A small-molecule ligand and the protein it binds are described below.
Small molecule (SMILES): CC(C)CCC[C@@H](C)[C@H]1CC[C@H]2[C@@H]3CC=C4C[C@@H](OC(=O)CCC(=O)O)CC[C@]4(C)[C@H]3CC[C@]12C

Sequence of chain 1.B:
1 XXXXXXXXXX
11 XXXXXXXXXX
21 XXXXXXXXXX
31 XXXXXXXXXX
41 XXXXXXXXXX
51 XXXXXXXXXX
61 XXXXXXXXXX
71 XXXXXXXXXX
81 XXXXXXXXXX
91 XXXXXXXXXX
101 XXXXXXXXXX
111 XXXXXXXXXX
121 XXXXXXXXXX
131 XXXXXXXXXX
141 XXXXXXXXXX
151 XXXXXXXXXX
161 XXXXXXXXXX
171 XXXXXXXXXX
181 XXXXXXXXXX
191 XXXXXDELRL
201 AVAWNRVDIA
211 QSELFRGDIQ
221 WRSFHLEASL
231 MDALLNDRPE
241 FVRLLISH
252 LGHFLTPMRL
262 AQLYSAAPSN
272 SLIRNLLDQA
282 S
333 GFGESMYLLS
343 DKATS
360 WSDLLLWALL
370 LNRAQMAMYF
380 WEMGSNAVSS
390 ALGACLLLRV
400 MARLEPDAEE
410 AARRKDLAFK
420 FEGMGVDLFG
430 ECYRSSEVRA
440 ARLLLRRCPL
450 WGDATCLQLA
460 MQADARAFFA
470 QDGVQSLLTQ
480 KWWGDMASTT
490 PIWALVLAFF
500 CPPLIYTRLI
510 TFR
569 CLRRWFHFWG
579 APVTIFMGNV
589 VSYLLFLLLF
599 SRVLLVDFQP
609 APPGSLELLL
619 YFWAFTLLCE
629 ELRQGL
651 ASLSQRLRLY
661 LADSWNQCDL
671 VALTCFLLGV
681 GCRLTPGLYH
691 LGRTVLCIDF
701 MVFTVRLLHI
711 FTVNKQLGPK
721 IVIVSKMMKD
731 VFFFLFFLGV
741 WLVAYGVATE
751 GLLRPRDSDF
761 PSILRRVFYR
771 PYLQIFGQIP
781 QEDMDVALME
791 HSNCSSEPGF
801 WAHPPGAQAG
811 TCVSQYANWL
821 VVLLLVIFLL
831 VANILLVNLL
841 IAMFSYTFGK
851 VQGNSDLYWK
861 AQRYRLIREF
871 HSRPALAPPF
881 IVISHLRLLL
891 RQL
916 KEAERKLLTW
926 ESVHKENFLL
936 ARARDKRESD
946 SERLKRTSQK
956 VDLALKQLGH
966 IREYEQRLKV

Binding-site contacts:
Ligand atom CAL contacts residue PHE584 of chain 1.B at 4.3 Å (hydrophobic).
Ligand atom CAI contacts residue VAL495 of chain 1.B at 3.5 Å (hydrophobic).
Ligand atom CBF contacts residue VAL589 of chain 1.B at 4.1 Å (hydrophobic).
Ligand atom OAF contacts residue ASN714 of chain 1.B at 2.2 Å (h-bond).
Ligand atom CAM contacts residue ILE491 of chain 1.B at 3.6 Å (hydrophobic).
Ligand atom CAT contacts residue VAL588 of chain 1.B at 3.8 Å (hydrophobic).
Ligand atom CAU contacts residue LEU592 of chain 1.B at 4.3 Å (hydrophobic).
Ligand atom CAV contacts residue VAL495 of chain 1.B at 4.3 Å (hydrophobic).
Ligand atom CAM contacts residue ASN714 of chain 1.B at 4.0 Å.
Ligand atom CAE contacts residue LEU592 of chain 1.B at 3.9 Å (hydrophobic).
Ligand atom CAS contacts residue LEU592 of chain 1.B at 3.8 Å (hydrophobic).
Ligand atom CAX contacts residue ASN714 of chain 1.B at 3.3 Å.
Ligand atom CAY contacts residue ILE491 of chain 1.B at 4.3 Å (hydrophobic).
Ligand atom CAS contacts residue VAL589 of chain 1.B at 3.3 Å (hydrophobic).
Ligand atom CAY contacts residue PHE584 of chain 1.B at 4.3 Å (hydrophobic).
Ligand atom CAX contacts residue ILE491 of chain 1.B at 4.2 Å (hydrophobic).
Ligand atom CAO contacts residue VAL589 of chain 1.B at 4.1 Å (hydrophobic).
Ligand atom CAR contacts residue PHE711 of chain 1.B at 4.2 Å (hydrophobic).
Ligand atom CAZ contacts residue VAL495 of chain 1.B at 4.0 Å (hydrophobic).
Ligand atom CAR contacts residue VAL588 of chain 1.B at 3.9 Å (hydrophobic).
Ligand atom OAW contacts residue ILE491 of chain 1.B at 4.1 Å.
Ligand atom CAD contacts residue LEU592 of chain 1.B at 4.5 Å (hydrophobic).
Ligand atom CAL contacts residue ILE491 of chain 1.B at 4.2 Å (hydrophobic).
Ligand atom OAH contacts residue TRP481 of chain 1.B at 3.1 Å (h-bond).
Ligand atom CAD contacts residue VAL588 of chain 1.B at 4.4 Å (hydrophobic).
Ligand atom CBF contacts residue MET585 of chain 1.B at 4.4 Å (hydrophobic).
Ligand atom CAT contacts residue VAL589 of chain 1.B at 4.3 Å (hydrophobic).
Ligand atom CAX contacts residue TRP481 of chain 1.B at 4.0 Å (hydrophobic).
Ligand atom OAG contacts residue MET585 of chain 1.B at 4.4 Å.
Ligand atom CBC contacts residue ILE491 of chain 1.B at 4.3 Å (hydrophobic).
Ligand atom OAH contacts residue ASN714 of chain 1.B at 4.2 Å.
Ligand atom OAF contacts residue VAL713 of chain 1.B at 4.1 Å.
Ligand atom OAF contacts residue ILE491 of chain 1.B at 4.3 Å.
Ligand atom CAL contacts residue ASN714 of chain 1.B at 4.1 Å.
Ligand atom CAK contacts residue VAL495 of chain 1.B at 4.0 Å (hydrophobic).
Ligand atom CAU contacts residue VAL589 of chain 1.B at 3.3 Å (hydrophobic).
Ligand atom CAV contacts residue ILE491 of chain 1.B at 4.3 Å (hydrophobic).
Ligand atom CAT contacts residue MET585 of chain 1.B at 4.2 Å (hydrophobic).
Ligand atom OAG contacts residue PHE584 of chain 1.B at 3.7 Å.